Binding-site contacts:
Ligand atom CAL contacts residue LEU22 of chain 1.A at 3.7 Å (hydrophobic).
Ligand atom CBA contacts residue DMS1 of chain 1.K at 3.8 Å.
Ligand atom CAQ contacts residue ASN24 of chain 1.A at 3.6 Å.
Ligand atom CAE contacts residue LEU8 of chain 1.A at 3.7 Å (hydrophobic).
Ligand atom CAI contacts residue DMS1 of chain 1.K at 3.7 Å.
Ligand atom N3 contacts residue PHE95 of chain 1.A at 3.8 Å.
Ligand atom CAZ contacts residue DMS1 of chain 1.K at 3.7 Å.
Ligand atom CAA contacts residue ILE19 of chain 1.A at 3.5 Å (hydrophobic).
Ligand atom CAM contacts residue PHE95 of chain 1.A at 3.5 Å (hydrophobic).
Ligand atom CAP contacts residue TRP37 of chain 1.A at 3.8 Å (hydrophobic).
Ligand atom CAF contacts residue TYR7 of chain 1.A at 3.5 Å (hydrophobic).
Ligand atom NAU contacts residue PHE95 of chain 1.A at 3.5 Å.
Ligand atom CAM contacts residue DMS1 of chain 1.K at 3.2 Å.
Ligand atom CAK contacts residue PHE95 of chain 1.A at 3.8 Å (hydrophobic).
Ligand atom OAV contacts residue LEU22 of chain 1.A at 3.6 Å.
Ligand atom CAE contacts residue TYR7 of chain 1.A at 3.4 Å (hydrophobic).
Ligand atom CAD contacts residue MET39 of chain 1.A at 3.6 Å (hydrophobic).
Ligand atom CAE contacts residue THR87 of chain 1.A at 3.5 Å.
Ligand atom CAL contacts residue MET39 of chain 1.A at 3.9 Å (hydrophobic).
Ligand atom CAJ contacts residue ALA97 of chain 1.A at 3.8 Å (hydrophobic).
Ligand atom CAF contacts residue LEU8 of chain 1.A at 3.6 Å (hydrophobic).
Ligand atom CAG contacts residue GLY86 of chain 1.A at 3.7 Å.
Ligand atom CAG contacts residue THR87 of chain 1.A at 3.6 Å.
Ligand atom CAQ contacts residue MET39 of chain 1.A at 3.8 Å (hydrophobic).
Ligand atom CAO contacts residue TRP37 of chain 1.A at 3.7 Å (hydrophobic).
Ligand atom CAO contacts residue MET39 of chain 1.A at 3.6 Å (hydrophobic).
Ligand atom CAG contacts residue PHE95 of chain 1.A at 3.8 Å (hydrophobic).
Ligand atom NBF contacts residue PHE95 of chain 1.A at 3.5 Å.
Ligand atom CAG contacts residue ALA97 of chain 1.A at 3.8 Å (hydrophobic).
Ligand atom CAK contacts residue DMS1 of chain 1.K at 3.5 Å.
Ligand atom CAN contacts residue ILE19 of chain 1.A at 3.7 Å (hydrophobic).
Ligand atom CBB contacts residue PHE95 of chain 1.A at 3.6 Å (hydrophobic).
Ligand atom NAB contacts residue PHE88 of chain 1.A at 3.7 Å.
Ligand atom C5 contacts residue PHE95 of chain 1.A at 3.4 Å (hydrophobic).
Ligand atom OAC contacts residue ILE19 of chain 1.A at 3.7 Å.
Ligand atom C6 contacts residue PHE95 of chain 1.A at 3.8 Å (hydrophobic).
Ligand atom NAB contacts residue DMS1 of chain 1.K at 2.7 Å (h-bond).
Ligand atom C4 contacts residue PHE95 of chain 1.A at 3.4 Å (hydrophobic).
Ligand atom CAE contacts residue GLY86 of chain 1.A at 3.8 Å.
Ligand atom CAG contacts residue PHE88 of chain 1.A at 3.8 Å (hydrophobic).

A small-molecule ligand and the protein it binds are described below.
Small molecule (SMILES): C=CC(=O)N1CCC[C@@H](n2nc(-c3ccc(Oc4ccccc4)cc3)c3c(N)ncnc32)C1

Sequence of chain 1.A:
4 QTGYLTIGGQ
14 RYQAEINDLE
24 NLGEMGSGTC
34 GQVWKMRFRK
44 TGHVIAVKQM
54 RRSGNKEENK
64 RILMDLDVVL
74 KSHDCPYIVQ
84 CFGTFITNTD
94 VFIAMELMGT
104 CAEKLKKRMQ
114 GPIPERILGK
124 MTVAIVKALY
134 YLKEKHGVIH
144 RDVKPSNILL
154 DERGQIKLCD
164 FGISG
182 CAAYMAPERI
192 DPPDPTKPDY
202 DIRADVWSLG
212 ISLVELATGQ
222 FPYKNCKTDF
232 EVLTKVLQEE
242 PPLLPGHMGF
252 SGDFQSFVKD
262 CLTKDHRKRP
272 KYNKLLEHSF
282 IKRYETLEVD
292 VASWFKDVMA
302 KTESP